A small-molecule ligand and the protein it binds are described below.
Small molecule (SMILES): CC(=O)N[C@H]1[C@H](O[C@H]2[C@H](O)[C@@H](NC(C)=O)CO[C@@H]2CO)O[C@H](CO)[C@@H](O)[C@@H]1O

Sequence of chain 1.C:
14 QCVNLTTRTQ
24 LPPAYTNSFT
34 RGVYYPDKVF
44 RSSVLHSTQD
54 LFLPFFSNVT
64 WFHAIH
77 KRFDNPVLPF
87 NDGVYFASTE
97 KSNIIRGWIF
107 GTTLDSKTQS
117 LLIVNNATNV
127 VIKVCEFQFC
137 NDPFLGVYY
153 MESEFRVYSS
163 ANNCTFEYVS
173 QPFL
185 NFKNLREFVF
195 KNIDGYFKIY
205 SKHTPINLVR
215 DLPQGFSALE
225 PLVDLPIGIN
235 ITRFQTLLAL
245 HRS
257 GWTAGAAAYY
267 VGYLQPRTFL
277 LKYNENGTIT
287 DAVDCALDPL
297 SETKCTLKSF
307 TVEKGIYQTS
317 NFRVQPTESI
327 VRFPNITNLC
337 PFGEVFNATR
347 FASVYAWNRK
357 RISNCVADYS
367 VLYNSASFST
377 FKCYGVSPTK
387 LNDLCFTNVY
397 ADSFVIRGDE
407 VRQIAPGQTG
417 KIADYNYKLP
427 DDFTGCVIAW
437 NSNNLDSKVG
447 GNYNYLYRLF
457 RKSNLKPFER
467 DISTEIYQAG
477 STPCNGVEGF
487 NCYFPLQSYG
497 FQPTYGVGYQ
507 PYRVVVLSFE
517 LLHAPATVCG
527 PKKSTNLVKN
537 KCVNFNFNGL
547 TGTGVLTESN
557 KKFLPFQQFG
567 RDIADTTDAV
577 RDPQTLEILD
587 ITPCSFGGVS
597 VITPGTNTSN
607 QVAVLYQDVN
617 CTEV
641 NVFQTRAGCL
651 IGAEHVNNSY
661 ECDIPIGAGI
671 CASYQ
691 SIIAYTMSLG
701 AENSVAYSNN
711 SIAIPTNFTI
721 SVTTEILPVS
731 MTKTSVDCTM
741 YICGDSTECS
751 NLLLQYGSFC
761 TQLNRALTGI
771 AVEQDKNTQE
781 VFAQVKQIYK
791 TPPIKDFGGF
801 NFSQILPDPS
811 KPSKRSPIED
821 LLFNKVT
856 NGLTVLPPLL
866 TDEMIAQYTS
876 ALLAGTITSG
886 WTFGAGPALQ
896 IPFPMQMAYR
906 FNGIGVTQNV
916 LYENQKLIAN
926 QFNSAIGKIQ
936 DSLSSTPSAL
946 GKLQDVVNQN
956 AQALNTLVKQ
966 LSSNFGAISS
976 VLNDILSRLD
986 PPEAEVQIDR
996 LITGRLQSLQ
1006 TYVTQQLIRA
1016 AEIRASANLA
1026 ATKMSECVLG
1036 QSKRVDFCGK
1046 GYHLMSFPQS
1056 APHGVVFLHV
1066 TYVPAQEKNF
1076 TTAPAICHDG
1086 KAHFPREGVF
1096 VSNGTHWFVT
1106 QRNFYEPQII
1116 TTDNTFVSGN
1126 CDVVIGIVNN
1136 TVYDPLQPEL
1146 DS

Binding-site contacts:
Ligand atom C8 contacts residue LEU922 of chain 1.C at 3.8 Å (hydrophobic).
Ligand atom O6 contacts residue LEU922 of chain 1.C at 3.5 Å.
Ligand atom C8 contacts residue GLN926 of chain 1.C at 4.4 Å.
Ligand atom C6 contacts residue GLN926 of chain 1.C at 3.7 Å.
Ligand atom C7 contacts residue ASN717 of chain 1.C at 3.2 Å.
Ligand atom C7 contacts residue GLN1071 of chain 1.C at 4.4 Å.
Ligand atom O7 contacts residue GLN1071 of chain 1.C at 3.4 Å (h-bond).
Ligand atom O7 contacts residue LEU922 of chain 1.C at 3.5 Å.
Ligand atom O4 contacts residue LEU922 of chain 1.C at 3.8 Å.
Ligand atom C8 contacts residue ASN717 of chain 1.C at 4.4 Å.
Ligand atom C5 contacts residue LEU922 of chain 1.C at 3.8 Å (hydrophobic).
Ligand atom C4 contacts residue LEU922 of chain 1.C at 4.3 Å (hydrophobic).
Ligand atom C3 contacts residue LEU922 of chain 1.C at 4.4 Å (hydrophobic).
Ligand atom C3 contacts residue ASN717 of chain 1.C at 3.7 Å.
Ligand atom O5 contacts residue GLN1071 of chain 1.C at 3.5 Å (h-bond).
Ligand atom C7 contacts residue LEU922 of chain 1.C at 3.7 Å (hydrophobic).
Ligand atom C6 contacts residue LEU922 of chain 1.C at 4.2 Å (hydrophobic).
Ligand atom C2 contacts residue GLN1071 of chain 1.C at 4.0 Å.
Ligand atom N2 contacts residue LEU922 of chain 1.C at 4.4 Å.
Ligand atom O5 contacts residue ASN717 of chain 1.C at 2.3 Å (h-bond).
Ligand atom N2 contacts residue ASN717 of chain 1.C at 2.9 Å (h-bond).
Ligand atom O5 contacts residue GLN926 of chain 1.C at 4.5 Å.
Ligand atom C4 contacts residue ASN717 of chain 1.C at 4.2 Å.
Ligand atom C5 contacts residue GLN926 of chain 1.C at 4.0 Å.
Ligand atom C1 contacts residue LEU922 of chain 1.C at 4.4 Å (hydrophobic).
Ligand atom O7 contacts residue ASN717 of chain 1.C at 3.2 Å (h-bond).
Ligand atom C2 contacts residue ASN717 of chain 1.C at 2.5 Å.
Ligand atom C5 contacts residue ASN717 of chain 1.C at 3.6 Å.
Ligand atom C1 contacts residue ASN717 of chain 1.C at 1.4 Å.
Ligand atom O6 contacts residue GLN926 of chain 1.C at 2.7 Å (h-bond).
Ligand atom C1 contacts residue GLN1071 of chain 1.C at 3.5 Å.